Binding-site contacts:
Ligand atom C03 contacts residue ILE188 of chain 1.B at 3.7 Å (hydrophobic).
Ligand atom O14 contacts residue ILE187 of chain 1.B at 3.2 Å.
Ligand atom C26 contacts residue VAL464 of chain 1.B at 3.4 Å (hydrophobic).
Ligand atom C23 contacts residue THR288 of chain 1.B at 4.0 Å.
Ligand atom O16 contacts residue TYR183 of chain 1.B at 3.7 Å.
Ligand atom C03 contacts residue GLU287 of chain 1.B at 4.1 Å.
Ligand atom C12 contacts residue ILE187 of chain 1.B at 4.1 Å (hydrophobic).
Ligand atom C01 contacts residue LEU191 of chain 1.B at 3.7 Å (hydrophobic).
Ligand atom C10 contacts residue ASP280 of chain 1.B at 4.0 Å.
Ligand atom C24 contacts residue VAL464 of chain 1.B at 3.8 Å (hydrophobic).
Ligand atom C15 contacts residue ILE187 of chain 1.B at 3.2 Å (hydrophobic).
Ligand atom C23 contacts residue HEM1 of chain 1.G at 2.7 Å.
Ligand atom C06 contacts residue VAL465 of chain 1.B at 3.8 Å (hydrophobic).
Ligand atom O16 contacts residue ASN184 of chain 1.B at 3.1 Å (h-bond).
Ligand atom C24 contacts residue VAL465 of chain 1.B at 4.0 Å (hydrophobic).
Ligand atom O14 contacts residue ASN184 of chain 1.B at 3.2 Å (h-bond).
Ligand atom C15 contacts residue ARG221 of chain 1.B at 4.0 Å.
Ligand atom C06 contacts residue VAL464 of chain 1.B at 3.5 Å (hydrophobic).
Ligand atom C04 contacts residue ILE188 of chain 1.B at 3.7 Å (hydrophobic).
Ligand atom N22 contacts residue VAL348 of chain 1.B at 4.1 Å.
Ligand atom C15 contacts residue TYR183 of chain 1.B at 3.5 Å (hydrophobic).
Ligand atom C04 contacts residue ILE187 of chain 1.B at 3.9 Å (hydrophobic).
Ligand atom N22 contacts residue THR288 of chain 1.B at 3.5 Å.
Ligand atom C13 contacts residue ASN184 of chain 1.B at 3.6 Å.
Ligand atom O14 contacts residue TYR183 of chain 1.B at 4.0 Å.
Ligand atom C24 contacts residue VAL348 of chain 1.B at 3.4 Å (hydrophobic).
Ligand atom O16 contacts residue ARG221 of chain 1.B at 3.7 Å.
Ligand atom C26 contacts residue PHE96 of chain 1.B at 3.8 Å (hydrophobic).
Ligand atom C13 contacts residue ILE187 of chain 1.B at 4.2 Å (hydrophobic).
Ligand atom C19 contacts residue ALA284 of chain 1.B at 3.4 Å (hydrophobic).
Ligand atom C15 contacts residue ASN184 of chain 1.B at 3.0 Å.
Ligand atom N22 contacts residue HEM1 of chain 1.G at 3.8 Å.
Ligand atom C21 contacts residue VAL348 of chain 1.B at 4.0 Å (hydrophobic).
Ligand atom C11 contacts residue GLY283 of chain 1.B at 4.1 Å.
Ligand atom C01 contacts residue ILE187 of chain 1.B at 4.0 Å (hydrophobic).
Ligand atom C07 contacts residue VAL465 of chain 1.B at 3.5 Å (hydrophobic).
Ligand atom C09 contacts residue ASP280 of chain 1.B at 3.9 Å.
Ligand atom C21 contacts residue THR288 of chain 1.B at 3.5 Å.
Ligand atom C18 contacts residue ALA284 of chain 1.B at 3.3 Å (hydrophobic).
Ligand atom C04 contacts residue ASN184 of chain 1.B at 3.9 Å.

Sequence of chain 1.B:
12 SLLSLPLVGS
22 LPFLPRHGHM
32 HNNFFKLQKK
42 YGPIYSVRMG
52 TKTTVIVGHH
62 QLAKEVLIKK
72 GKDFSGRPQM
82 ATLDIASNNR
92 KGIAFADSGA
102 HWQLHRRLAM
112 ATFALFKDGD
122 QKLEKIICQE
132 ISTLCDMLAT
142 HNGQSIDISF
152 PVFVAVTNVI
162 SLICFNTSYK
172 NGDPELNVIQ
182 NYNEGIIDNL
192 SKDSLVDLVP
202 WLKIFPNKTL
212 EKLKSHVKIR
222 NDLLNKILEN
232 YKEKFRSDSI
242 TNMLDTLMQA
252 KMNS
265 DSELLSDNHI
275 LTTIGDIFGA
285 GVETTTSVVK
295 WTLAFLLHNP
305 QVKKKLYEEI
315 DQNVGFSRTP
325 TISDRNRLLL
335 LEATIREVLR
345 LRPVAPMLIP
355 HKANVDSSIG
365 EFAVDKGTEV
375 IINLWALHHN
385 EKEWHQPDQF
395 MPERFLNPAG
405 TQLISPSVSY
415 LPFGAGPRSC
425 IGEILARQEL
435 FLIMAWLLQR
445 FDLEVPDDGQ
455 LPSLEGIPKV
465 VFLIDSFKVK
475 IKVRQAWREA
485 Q

This small molecule binds to this protein.
Small molecule (SMILES): [C-]#[N+][C@H](C)[C@@H]1CC[C@@H]2[C@@H]3CC[C@H]4C[C@@H](OC=O)CC[C@]4(C)[C@H]3CC[C@@]21C